Sequence of chain 1.A:
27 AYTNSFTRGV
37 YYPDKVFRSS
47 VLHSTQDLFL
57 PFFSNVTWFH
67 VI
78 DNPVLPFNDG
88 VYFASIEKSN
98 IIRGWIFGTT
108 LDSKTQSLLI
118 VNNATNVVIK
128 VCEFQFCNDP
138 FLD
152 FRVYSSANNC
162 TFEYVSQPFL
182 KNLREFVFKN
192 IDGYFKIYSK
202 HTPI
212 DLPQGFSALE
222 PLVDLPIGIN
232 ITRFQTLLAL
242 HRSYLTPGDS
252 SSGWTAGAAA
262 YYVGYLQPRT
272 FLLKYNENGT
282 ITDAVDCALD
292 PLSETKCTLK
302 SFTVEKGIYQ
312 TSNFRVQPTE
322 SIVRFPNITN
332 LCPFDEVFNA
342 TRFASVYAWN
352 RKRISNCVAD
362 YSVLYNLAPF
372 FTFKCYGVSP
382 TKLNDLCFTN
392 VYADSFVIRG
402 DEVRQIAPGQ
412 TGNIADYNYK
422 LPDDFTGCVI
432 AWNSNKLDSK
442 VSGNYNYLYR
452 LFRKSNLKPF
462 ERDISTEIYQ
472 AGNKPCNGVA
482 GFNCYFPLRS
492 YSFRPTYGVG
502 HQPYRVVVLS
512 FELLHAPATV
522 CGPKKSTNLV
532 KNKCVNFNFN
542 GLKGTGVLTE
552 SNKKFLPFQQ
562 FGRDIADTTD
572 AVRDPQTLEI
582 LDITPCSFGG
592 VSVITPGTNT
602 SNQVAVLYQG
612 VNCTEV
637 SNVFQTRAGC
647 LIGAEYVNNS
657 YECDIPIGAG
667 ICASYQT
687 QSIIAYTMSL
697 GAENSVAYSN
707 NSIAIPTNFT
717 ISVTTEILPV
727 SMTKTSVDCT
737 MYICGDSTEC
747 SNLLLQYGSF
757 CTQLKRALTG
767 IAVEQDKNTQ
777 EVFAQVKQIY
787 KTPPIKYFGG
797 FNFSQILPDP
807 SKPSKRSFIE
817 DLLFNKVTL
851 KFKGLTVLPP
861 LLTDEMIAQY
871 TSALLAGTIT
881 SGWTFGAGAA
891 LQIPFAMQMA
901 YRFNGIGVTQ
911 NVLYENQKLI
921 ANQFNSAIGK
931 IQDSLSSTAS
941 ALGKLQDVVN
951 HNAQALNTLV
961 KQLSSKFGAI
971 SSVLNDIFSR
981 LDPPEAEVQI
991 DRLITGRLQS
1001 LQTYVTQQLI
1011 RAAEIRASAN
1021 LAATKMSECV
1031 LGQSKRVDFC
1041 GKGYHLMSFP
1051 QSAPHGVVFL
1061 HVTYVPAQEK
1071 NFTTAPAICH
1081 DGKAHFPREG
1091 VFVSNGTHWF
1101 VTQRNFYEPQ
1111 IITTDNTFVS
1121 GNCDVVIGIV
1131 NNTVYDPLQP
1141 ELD

This small molecule binds to this protein.
Small molecule (SMILES): CC(=O)N[C@H]1[C@H](O[C@H]2[C@H](O)[C@@H](NC(C)=O)CO[C@@H]2CO)O[C@H](CO)[C@@H](O)[C@@H]1O

Binding-site contacts:
Ligand atom C5 contacts residue LEU919 of chain 1.A at 4.5 Å (hydrophobic).
Ligand atom C7 contacts residue ASN714 of chain 1.A at 3.4 Å.
Ligand atom C5 contacts residue ASN714 of chain 1.A at 3.7 Å.
Ligand atom O5 contacts residue GLN1068 of chain 1.A at 4.2 Å.
Ligand atom C4 contacts residue ASN714 of chain 1.A at 4.2 Å.
Ligand atom O7 contacts residue LEU919 of chain 1.A at 3.2 Å.
Ligand atom C3 contacts residue ASN714 of chain 1.A at 3.8 Å.
Ligand atom O5 contacts residue GLN923 of chain 1.A at 4.5 Å.
Ligand atom C5 contacts residue GLN923 of chain 1.A at 3.9 Å.
Ligand atom C7 contacts residue LEU919 of chain 1.A at 3.6 Å (hydrophobic).
Ligand atom C1 contacts residue ASN714 of chain 1.A at 1.4 Å.
Ligand atom C2 contacts residue ASN714 of chain 1.A at 2.5 Å.
Ligand atom O7 contacts residue GLN1068 of chain 1.A at 3.7 Å.
Ligand atom C3 contacts residue LEU919 of chain 1.A at 4.0 Å (hydrophobic).
Ligand atom O7 contacts residue ASN922 of chain 1.A at 4.2 Å.
Ligand atom C4 contacts residue LEU919 of chain 1.A at 4.4 Å (hydrophobic).
Ligand atom C1 contacts residue GLN1068 of chain 1.A at 4.3 Å.
Ligand atom N2 contacts residue LEU919 of chain 1.A at 4.2 Å.
Ligand atom O5 contacts residue ASN714 of chain 1.A at 2.4 Å (h-bond).
Ligand atom O4 contacts residue LEU919 of chain 1.A at 3.6 Å.
Ligand atom N2 contacts residue ASN714 of chain 1.A at 2.9 Å (h-bond).
Ligand atom C8 contacts residue LEU919 of chain 1.A at 4.3 Å (hydrophobic).
Ligand atom C8 contacts residue GLN923 of chain 1.A at 4.0 Å.
Ligand atom C6 contacts residue GLN923 of chain 1.A at 4.0 Å.
Ligand atom C2 contacts residue LEU919 of chain 1.A at 4.5 Å (hydrophobic).
Ligand atom O7 contacts residue ASN714 of chain 1.A at 3.5 Å (h-bond).